A protein and the small-molecule ligand that binds it are described below.
Small molecule (SMILES): CC(=O)N[C@@H]1[C@@H](O)[C@H](O)[C@@H](CO)O[C@H]1O

Sequence of chain 1.J:
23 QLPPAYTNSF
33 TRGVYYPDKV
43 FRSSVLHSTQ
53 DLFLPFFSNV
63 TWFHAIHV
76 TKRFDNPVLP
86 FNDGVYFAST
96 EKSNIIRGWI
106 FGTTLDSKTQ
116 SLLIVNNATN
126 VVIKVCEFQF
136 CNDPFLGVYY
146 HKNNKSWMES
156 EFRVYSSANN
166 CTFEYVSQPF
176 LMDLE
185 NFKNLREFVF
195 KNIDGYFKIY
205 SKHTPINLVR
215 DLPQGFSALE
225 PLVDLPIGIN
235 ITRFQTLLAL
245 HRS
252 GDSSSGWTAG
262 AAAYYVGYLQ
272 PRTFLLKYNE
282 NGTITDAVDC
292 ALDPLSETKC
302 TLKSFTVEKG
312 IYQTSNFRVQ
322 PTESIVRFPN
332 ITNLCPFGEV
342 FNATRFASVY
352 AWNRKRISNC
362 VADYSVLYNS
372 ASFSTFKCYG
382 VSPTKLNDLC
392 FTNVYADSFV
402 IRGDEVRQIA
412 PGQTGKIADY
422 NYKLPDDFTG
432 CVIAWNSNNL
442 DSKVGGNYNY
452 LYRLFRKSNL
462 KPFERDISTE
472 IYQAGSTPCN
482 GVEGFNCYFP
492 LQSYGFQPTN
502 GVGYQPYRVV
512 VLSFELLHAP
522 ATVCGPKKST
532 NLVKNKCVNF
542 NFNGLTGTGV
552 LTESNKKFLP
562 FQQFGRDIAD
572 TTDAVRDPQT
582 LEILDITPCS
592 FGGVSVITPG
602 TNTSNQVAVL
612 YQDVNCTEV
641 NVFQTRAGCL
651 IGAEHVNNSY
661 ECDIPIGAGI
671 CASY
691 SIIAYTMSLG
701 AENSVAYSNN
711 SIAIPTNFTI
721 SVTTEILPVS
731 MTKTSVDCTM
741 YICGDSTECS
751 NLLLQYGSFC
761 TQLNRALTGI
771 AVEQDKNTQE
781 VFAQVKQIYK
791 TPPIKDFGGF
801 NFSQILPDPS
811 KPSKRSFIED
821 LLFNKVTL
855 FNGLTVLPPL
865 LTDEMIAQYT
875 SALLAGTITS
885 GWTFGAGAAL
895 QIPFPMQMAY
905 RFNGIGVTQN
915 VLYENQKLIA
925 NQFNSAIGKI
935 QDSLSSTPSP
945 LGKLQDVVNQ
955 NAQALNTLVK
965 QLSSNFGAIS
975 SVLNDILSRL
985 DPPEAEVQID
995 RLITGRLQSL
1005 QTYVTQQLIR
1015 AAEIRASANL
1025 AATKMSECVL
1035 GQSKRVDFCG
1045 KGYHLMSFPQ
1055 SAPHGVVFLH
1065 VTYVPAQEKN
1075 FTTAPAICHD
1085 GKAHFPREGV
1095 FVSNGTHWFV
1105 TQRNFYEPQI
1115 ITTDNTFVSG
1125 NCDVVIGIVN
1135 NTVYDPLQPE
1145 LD

Binding-site contacts:
Ligand atom O4 contacts residue HIS1101 of chain 1.J at 4.4 Å.
Ligand atom O5 contacts residue ASN1098 of chain 1.J at 2.3 Å (h-bond).
Ligand atom C3 contacts residue HIS1101 of chain 1.J at 4.3 Å.
Ligand atom C1 contacts residue PHE1103 of chain 1.J at 4.1 Å (hydrophobic).
Ligand atom C8 contacts residue GLY1099 of chain 1.J at 3.4 Å.
Ligand atom C3 contacts residue THR1100 of chain 1.J at 4.2 Å.
Ligand atom N2 contacts residue THR1100 of chain 1.J at 4.1 Å.
Ligand atom C6 contacts residue PHE1103 of chain 1.J at 3.9 Å (hydrophobic).
Ligand atom N2 contacts residue ASN1098 of chain 1.J at 3.2 Å (h-bond).
Ligand atom N2 contacts residue GLY1099 of chain 1.J at 3.8 Å.
Ligand atom C2 contacts residue ASN1098 of chain 1.J at 2.8 Å.
Ligand atom C7 contacts residue GLY1099 of chain 1.J at 3.9 Å.
Ligand atom C1 contacts residue GLY1099 of chain 1.J at 4.5 Å.
Ligand atom C1 contacts residue HIS1101 of chain 1.J at 4.3 Å.
Ligand atom C3 contacts residue ASN1098 of chain 1.J at 3.9 Å.
Ligand atom C1 contacts residue ASN1098 of chain 1.J at 1.4 Å.
Ligand atom O5 contacts residue PHE1103 of chain 1.J at 3.8 Å.
Ligand atom C5 contacts residue PHE1103 of chain 1.J at 4.1 Å (hydrophobic).
Ligand atom C5 contacts residue ASN1098 of chain 1.J at 3.6 Å.
Ligand atom C5 contacts residue HIS1101 of chain 1.J at 4.0 Å.
Ligand atom O7 contacts residue ASN1098 of chain 1.J at 4.2 Å.
Ligand atom C7 contacts residue ASN1098 of chain 1.J at 3.9 Å.
Ligand atom C4 contacts residue ASN1098 of chain 1.J at 4.3 Å.